Binding-site contacts:
Ligand atom N1 contacts residue ASP163 of chain 1.B at 3.0 Å (salt-bridge).
Ligand atom N7 contacts residue ASN160 of chain 1.B at 3.2 Å (h-bond).
Ligand atom O6 contacts residue ASP163 of chain 1.B at 3.6 Å.
Ligand atom PB contacts residue ASP41 of chain 1.B at 3.6 Å.
Ligand atom O6 contacts residue ALA276 of chain 1.B at 3.0 Å (h-bond).
Ligand atom O2B contacts residue LYS44 of chain 1.B at 3.1 Å (salt-bridge).
Ligand atom O3B contacts residue LYS44 of chain 1.B at 3.7 Å.
Ligand atom N1 contacts residue ILE277 of chain 1.B at 3.4 Å.
Ligand atom O1B contacts residue HIS110 of chain 1.B at 3.1 Å (h-bond).
Ligand atom O1A contacts residue THR45 of chain 1.B at 3.0 Å (h-bond).
Ligand atom N2 contacts residue ARG164 of chain 1.B at 3.4 Å.
Ligand atom O1A contacts residue LYS44 of chain 1.B at 3.6 Å.
Ligand atom C8 contacts residue THR46 of chain 1.B at 3.4 Å.
Ligand atom PB contacts residue LYS44 of chain 1.B at 3.6 Å.
Ligand atom O6 contacts residue ASN160 of chain 1.B at 3.2 Å (h-bond).
Ligand atom O2' contacts residue LYS68 of chain 1.B at 3.4 Å (salt-bridge).
Ligand atom O2B contacts residue ALA42 of chain 1.B at 3.3 Å (h-bond).
Ligand atom C6 contacts residue ASP163 of chain 1.B at 3.8 Å.
Ligand atom C6 contacts residue ILE277 of chain 1.B at 3.4 Å (hydrophobic).
Ligand atom N2 contacts residue ASP163 of chain 1.B at 2.5 Å (salt-bridge).
Ligand atom O1B contacts residue ASP41 of chain 1.B at 2.8 Å (salt-bridge).
Ligand atom O3B contacts residue THR45 of chain 1.B at 2.7 Å (h-bond).
Ligand atom O6 contacts residue LYS161 of chain 1.B at 3.6 Å.
Ligand atom C2 contacts residue ASP163 of chain 1.B at 3.2 Å.
Ligand atom O3A contacts residue ASP41 of chain 1.B at 3.7 Å.
Ligand atom C2' contacts residue LYS68 of chain 1.B at 3.6 Å.
Ligand atom O2A contacts residue THR45 of chain 1.B at 3.8 Å.
Ligand atom O1A contacts residue GLY43 of chain 1.B at 3.4 Å.
Ligand atom O1A contacts residue THR46 of chain 1.B at 2.6 Å (h-bond).
Ligand atom O2D contacts residue LYS68 of chain 1.B at 3.3 Å (salt-bridge).
Ligand atom C6 contacts residue LYS161 of chain 1.B at 3.8 Å.
Ligand atom O2B contacts residue GLY43 of chain 1.B at 3.3 Å (h-bond).
Ligand atom O6 contacts residue SER275 of chain 1.B at 3.3 Å.
Ligand atom O3A contacts residue GLY43 of chain 1.B at 3.1 Å (h-bond).
Ligand atom O4' contacts residue LYS161 of chain 1.B at 3.5 Å (salt-bridge).
Ligand atom O6 contacts residue ILE277 of chain 1.B at 3.1 Å (h-bond).
Ligand atom O3A contacts residue LYS44 of chain 1.B at 3.3 Å (salt-bridge).
Ligand atom O2B contacts residue ASP41 of chain 1.B at 3.3 Å (salt-bridge).
Ligand atom C5 contacts residue ILE277 of chain 1.B at 3.5 Å (hydrophobic).
Ligand atom C5 contacts residue ASN160 of chain 1.B at 3.6 Å.

Sequence of chain 1.B:
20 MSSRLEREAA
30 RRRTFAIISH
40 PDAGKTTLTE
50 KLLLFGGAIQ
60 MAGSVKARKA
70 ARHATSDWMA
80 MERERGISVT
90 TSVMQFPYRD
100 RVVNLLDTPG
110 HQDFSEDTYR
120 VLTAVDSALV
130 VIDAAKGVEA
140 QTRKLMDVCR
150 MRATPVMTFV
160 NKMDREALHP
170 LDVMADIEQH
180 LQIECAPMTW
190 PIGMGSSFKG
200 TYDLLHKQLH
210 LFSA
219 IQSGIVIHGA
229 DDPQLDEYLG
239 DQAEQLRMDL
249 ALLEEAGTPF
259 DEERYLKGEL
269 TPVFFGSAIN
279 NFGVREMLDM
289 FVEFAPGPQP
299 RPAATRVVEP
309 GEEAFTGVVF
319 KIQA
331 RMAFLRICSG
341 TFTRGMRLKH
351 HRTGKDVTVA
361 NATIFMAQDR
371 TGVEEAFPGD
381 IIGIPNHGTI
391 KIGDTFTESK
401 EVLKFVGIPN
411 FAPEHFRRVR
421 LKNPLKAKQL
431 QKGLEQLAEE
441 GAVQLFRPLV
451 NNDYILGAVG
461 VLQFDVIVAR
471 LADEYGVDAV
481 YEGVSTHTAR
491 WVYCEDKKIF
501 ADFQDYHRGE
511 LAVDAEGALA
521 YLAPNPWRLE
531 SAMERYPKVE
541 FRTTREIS

The small molecule below binds the protein below.
Small molecule (SMILES): Nc1nc2c(ncn2[C@@H]2O[C@H](CO[P](=O)(O)OP(=O)(O)O)[C@@H](O[P](=O)(O)OP(=O)(O)O)[C@H]2O)c(=O)[nH]1